A protein and the small-molecule ligand that binds it are described below.
Small molecule (SMILES): CC(=O)N[C@@H]1[C@@H](O)[C@H](O)[C@@H](CO)O[C@H]1O

Sequence of chain 1.A:
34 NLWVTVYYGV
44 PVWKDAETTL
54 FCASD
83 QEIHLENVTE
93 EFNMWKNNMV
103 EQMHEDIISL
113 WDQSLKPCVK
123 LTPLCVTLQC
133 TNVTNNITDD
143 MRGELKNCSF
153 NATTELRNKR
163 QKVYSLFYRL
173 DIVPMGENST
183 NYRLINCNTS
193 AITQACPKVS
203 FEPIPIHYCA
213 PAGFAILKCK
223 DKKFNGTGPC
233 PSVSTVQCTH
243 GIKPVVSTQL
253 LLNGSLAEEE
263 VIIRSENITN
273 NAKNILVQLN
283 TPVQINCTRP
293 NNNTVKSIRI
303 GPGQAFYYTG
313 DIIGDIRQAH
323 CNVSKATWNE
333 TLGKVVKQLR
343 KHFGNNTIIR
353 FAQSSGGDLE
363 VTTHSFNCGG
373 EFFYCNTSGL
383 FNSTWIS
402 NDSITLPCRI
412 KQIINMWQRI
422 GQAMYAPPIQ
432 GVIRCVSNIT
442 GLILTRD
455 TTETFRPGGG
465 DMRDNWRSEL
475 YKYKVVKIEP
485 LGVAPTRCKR

Binding-site contacts:
Ligand atom C3 contacts residue ASN134 of chain 1.A at 3.9 Å.
Ligand atom C2 contacts residue ASN134 of chain 1.A at 2.5 Å.
Ligand atom O5 contacts residue ASN134 of chain 1.A at 2.5 Å (h-bond).
Ligand atom C8 contacts residue ASN134 of chain 1.A at 4.5 Å.
Ligand atom O7 contacts residue ASN134 of chain 1.A at 3.2 Å (h-bond).
Ligand atom C1 contacts residue ASN134 of chain 1.A at 1.5 Å.
Ligand atom O6 contacts residue GLY145 of chain 1.A at 3.3 Å.
Ligand atom C5 contacts residue ASN134 of chain 1.A at 3.8 Å.
Ligand atom C6 contacts residue GLY145 of chain 1.A at 4.2 Å.
Ligand atom C7 contacts residue ASN134 of chain 1.A at 3.3 Å.
Ligand atom C4 contacts residue ASN134 of chain 1.A at 4.4 Å.
Ligand atom N2 contacts residue ASN134 of chain 1.A at 3.0 Å (h-bond).